A small-molecule ligand and the protein it binds are described below.
Small molecule (SMILES): CC(=O)N[C@@H]1[C@@H](O)[C@H](O)[C@@H](CO)O[C@H]1O

Sequence of chain 1.B:
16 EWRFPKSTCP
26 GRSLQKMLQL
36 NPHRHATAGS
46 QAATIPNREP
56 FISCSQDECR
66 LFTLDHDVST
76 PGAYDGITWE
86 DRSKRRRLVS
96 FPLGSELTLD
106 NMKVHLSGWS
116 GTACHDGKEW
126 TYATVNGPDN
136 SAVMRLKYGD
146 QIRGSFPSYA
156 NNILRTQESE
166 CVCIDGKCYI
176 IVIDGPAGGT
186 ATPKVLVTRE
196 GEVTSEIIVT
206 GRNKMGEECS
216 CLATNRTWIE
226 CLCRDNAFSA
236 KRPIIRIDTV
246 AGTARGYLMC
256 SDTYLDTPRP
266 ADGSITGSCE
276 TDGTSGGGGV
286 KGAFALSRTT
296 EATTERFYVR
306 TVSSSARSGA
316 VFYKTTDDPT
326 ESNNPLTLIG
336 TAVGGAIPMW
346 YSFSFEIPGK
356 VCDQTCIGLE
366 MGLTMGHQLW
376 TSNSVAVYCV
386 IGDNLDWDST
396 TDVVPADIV

Binding-site contacts:
Ligand atom C1 contacts residue ASN220 of chain 1.B at 1.4 Å.
Ligand atom O7 contacts residue THR295 of chain 1.B at 4.0 Å.
Ligand atom C2 contacts residue GLU296 of chain 1.B at 3.8 Å.
Ligand atom O5 contacts residue ASN220 of chain 1.B at 2.4 Å (h-bond).
Ligand atom N2 contacts residue GLU296 of chain 1.B at 4.5 Å.
Ligand atom N2 contacts residue ASN220 of chain 1.B at 2.9 Å (h-bond).
Ligand atom C3 contacts residue TRP223 of chain 1.B at 3.9 Å (hydrophobic).
Ligand atom C3 contacts residue THR222 of chain 1.B at 4.5 Å.
Ligand atom C4 contacts residue TRP223 of chain 1.B at 3.9 Å (hydrophobic).
Ligand atom C5 contacts residue ASN220 of chain 1.B at 3.7 Å.
Ligand atom C2 contacts residue TRP223 of chain 1.B at 4.4 Å (hydrophobic).
Ligand atom C7 contacts residue GLU296 of chain 1.B at 4.4 Å.
Ligand atom O7 contacts residue GLU296 of chain 1.B at 3.6 Å.
Ligand atom C7 contacts residue THR295 of chain 1.B at 4.0 Å.
Ligand atom N2 contacts residue THR222 of chain 1.B at 3.4 Å (h-bond).
Ligand atom C7 contacts residue THR222 of chain 1.B at 4.2 Å.
Ligand atom C1 contacts residue TRP223 of chain 1.B at 3.7 Å (hydrophobic).
Ligand atom C2 contacts residue ASN220 of chain 1.B at 2.5 Å.
Ligand atom C5 contacts residue TRP223 of chain 1.B at 3.4 Å (hydrophobic).
Ligand atom O7 contacts residue ASN220 of chain 1.B at 3.8 Å.
Ligand atom C2 contacts residue THR222 of chain 1.B at 4.2 Å.
Ligand atom C8 contacts residue ARG221 of chain 1.B at 3.8 Å.
Ligand atom C8 contacts residue THR222 of chain 1.B at 4.0 Å.
Ligand atom C4 contacts residue ASN220 of chain 1.B at 4.2 Å.
Ligand atom C3 contacts residue ASN220 of chain 1.B at 3.8 Å.
Ligand atom C6 contacts residue TRP223 of chain 1.B at 3.8 Å (hydrophobic).
Ligand atom C1 contacts residue GLU296 of chain 1.B at 3.6 Å.
Ligand atom O4 contacts residue TRP223 of chain 1.B at 3.8 Å.
Ligand atom C1 contacts residue THR222 of chain 1.B at 4.3 Å.
Ligand atom O5 contacts residue TRP223 of chain 1.B at 4.0 Å.
Ligand atom O5 contacts residue GLU296 of chain 1.B at 3.9 Å.
Ligand atom C8 contacts residue THR295 of chain 1.B at 4.1 Å.
Ligand atom C7 contacts residue ASN220 of chain 1.B at 3.6 Å.